Sequence of chain 1.I:
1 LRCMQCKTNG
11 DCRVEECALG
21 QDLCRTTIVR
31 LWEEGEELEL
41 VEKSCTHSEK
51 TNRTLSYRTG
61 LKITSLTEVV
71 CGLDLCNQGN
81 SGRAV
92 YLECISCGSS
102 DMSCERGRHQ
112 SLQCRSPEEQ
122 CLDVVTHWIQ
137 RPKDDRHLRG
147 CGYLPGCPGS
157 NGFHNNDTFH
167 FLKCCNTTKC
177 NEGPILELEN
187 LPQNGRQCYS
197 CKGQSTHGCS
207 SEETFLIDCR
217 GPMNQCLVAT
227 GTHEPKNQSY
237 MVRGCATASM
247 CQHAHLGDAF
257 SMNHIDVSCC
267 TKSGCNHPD

Binding-site contacts:
Ligand atom C1 contacts residue ASN172 of chain 1.I at 1.5 Å.
Ligand atom C3 contacts residue ASN172 of chain 1.I at 3.9 Å.
Ligand atom O5 contacts residue ASN172 of chain 1.I at 2.4 Å (h-bond).
Ligand atom O7 contacts residue ASN172 of chain 1.I at 3.3 Å (h-bond).
Ligand atom C1 contacts residue PRO154 of chain 1.I at 4.3 Å (hydrophobic).
Ligand atom O6 contacts residue GLN121 of chain 1.I at 4.4 Å.
Ligand atom N2 contacts residue ASN172 of chain 1.I at 3.6 Å (h-bond).
Ligand atom C7 contacts residue ASN172 of chain 1.I at 3.5 Å.
Ligand atom N2 contacts residue PRO154 of chain 1.I at 4.2 Å.
Ligand atom C8 contacts residue ASN172 of chain 1.I at 4.3 Å.
Ligand atom O6 contacts residue PRO154 of chain 1.I at 4.4 Å.
Ligand atom O3 contacts residue ASN172 of chain 1.I at 4.1 Å.
Ligand atom O7 contacts residue PRO154 of chain 1.I at 4.0 Å.
Ligand atom C4 contacts residue ASN172 of chain 1.I at 4.4 Å.
Ligand atom C2 contacts residue ASN172 of chain 1.I at 2.7 Å.
Ligand atom C5 contacts residue PRO154 of chain 1.I at 4.3 Å (hydrophobic).
Ligand atom C5 contacts residue ASN172 of chain 1.I at 3.6 Å.

The small molecule below binds the protein below.
Small molecule (SMILES): CC(=O)N[C@@H]1[C@@H](O)[C@H](O)[C@@H](CO)O[C@H]1O